This protein binds this small molecule.
Small molecule (SMILES): CC(=O)N[C@@H]1[C@@H](O)[C@H](O)[C@@H](CO)O[C@H]1O

Binding-site contacts:
Ligand atom C5 contacts residue THR79 of chain 1.S at 3.6 Å.
Ligand atom C2 contacts residue PHE75 of chain 1.S at 3.9 Å (hydrophobic).
Ligand atom C8 contacts residue ASN77 of chain 1.S at 4.3 Å.
Ligand atom O6 contacts residue THR79 of chain 1.S at 2.7 Å (h-bond).
Ligand atom C4 contacts residue ASN77 of chain 1.S at 4.1 Å.
Ligand atom C2 contacts residue ASN77 of chain 1.S at 2.3 Å.
Ligand atom O7 contacts residue VAL60 of chain 1.S at 4.4 Å.
Ligand atom C6 contacts residue ARG86 of chain 1.S at 4.4 Å.
Ligand atom C1 contacts residue THR79 of chain 1.S at 3.8 Å.
Ligand atom O7 contacts residue PHE75 of chain 1.S at 3.6 Å.
Ligand atom C1 contacts residue ASN77 of chain 1.S at 1.4 Å.
Ligand atom O6 contacts residue ARG86 of chain 1.S at 4.0 Å.
Ligand atom O5 contacts residue ASN77 of chain 1.S at 2.3 Å (h-bond).
Ligand atom C3 contacts residue ASN77 of chain 1.S at 3.7 Å.
Ligand atom N2 contacts residue ASN77 of chain 1.S at 2.8 Å (h-bond).
Ligand atom C6 contacts residue THR79 of chain 1.S at 3.5 Å.
Ligand atom O5 contacts residue PHE75 of chain 1.S at 3.8 Å.
Ligand atom O5 contacts residue THR79 of chain 1.S at 2.8 Å (h-bond).
Ligand atom C1 contacts residue PHE75 of chain 1.S at 4.0 Å (hydrophobic).
Ligand atom C5 contacts residue ASN77 of chain 1.S at 3.6 Å.
Ligand atom O7 contacts residue ASN77 of chain 1.S at 3.0 Å (h-bond).
Ligand atom O6 contacts residue PHE75 of chain 1.S at 4.3 Å.
Ligand atom C7 contacts residue ASN77 of chain 1.S at 3.1 Å.
Ligand atom C4 contacts residue THR79 of chain 1.S at 4.5 Å.

Sequence of chain 1.S:
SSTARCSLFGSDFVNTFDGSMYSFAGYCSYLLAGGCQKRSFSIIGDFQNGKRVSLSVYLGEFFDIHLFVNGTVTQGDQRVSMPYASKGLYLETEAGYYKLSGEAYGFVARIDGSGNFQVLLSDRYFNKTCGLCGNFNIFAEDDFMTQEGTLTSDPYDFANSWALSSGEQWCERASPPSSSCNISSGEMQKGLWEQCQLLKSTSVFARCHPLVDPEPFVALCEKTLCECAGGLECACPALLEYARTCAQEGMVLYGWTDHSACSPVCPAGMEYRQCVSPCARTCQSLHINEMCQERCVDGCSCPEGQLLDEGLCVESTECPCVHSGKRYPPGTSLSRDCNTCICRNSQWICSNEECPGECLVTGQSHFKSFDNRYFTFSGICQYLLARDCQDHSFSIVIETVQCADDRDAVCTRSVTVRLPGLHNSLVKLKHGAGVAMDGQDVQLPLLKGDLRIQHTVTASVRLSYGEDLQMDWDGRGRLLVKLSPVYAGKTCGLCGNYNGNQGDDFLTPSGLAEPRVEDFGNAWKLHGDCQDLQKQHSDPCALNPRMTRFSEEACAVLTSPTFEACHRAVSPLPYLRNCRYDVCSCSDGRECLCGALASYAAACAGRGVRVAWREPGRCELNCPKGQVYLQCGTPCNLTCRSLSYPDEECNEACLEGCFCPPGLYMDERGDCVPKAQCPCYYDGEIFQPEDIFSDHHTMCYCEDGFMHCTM